Sequence of chain 1.D:
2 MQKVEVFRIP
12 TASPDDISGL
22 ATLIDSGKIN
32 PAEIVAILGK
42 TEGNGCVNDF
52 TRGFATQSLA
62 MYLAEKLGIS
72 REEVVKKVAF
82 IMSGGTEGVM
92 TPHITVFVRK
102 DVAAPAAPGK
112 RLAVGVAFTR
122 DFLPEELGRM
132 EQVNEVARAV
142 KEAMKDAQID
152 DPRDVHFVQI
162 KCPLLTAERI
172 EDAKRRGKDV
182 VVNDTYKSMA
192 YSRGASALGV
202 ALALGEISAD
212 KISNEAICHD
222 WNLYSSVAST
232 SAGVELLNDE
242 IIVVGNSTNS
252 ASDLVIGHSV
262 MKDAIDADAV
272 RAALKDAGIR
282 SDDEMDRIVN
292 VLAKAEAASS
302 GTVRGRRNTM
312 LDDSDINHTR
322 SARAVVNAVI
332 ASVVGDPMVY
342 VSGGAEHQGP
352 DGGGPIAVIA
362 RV

Binding-site contacts:
Ligand atom C3 contacts residue ARG281 of chain 1.D at 4.0 Å.
Ligand atom O3 contacts residue ILE280 of chain 1.D at 2.9 Å (h-bond).
Ligand atom C2 contacts residue ASP283 of chain 1.D at 4.4 Å.
Ligand atom O3 contacts residue LEU275 of chain 1.D at 4.2 Å.
Ligand atom O3 contacts residue ARG281 of chain 1.D at 3.6 Å.
Ligand atom C3 contacts residue ILE280 of chain 1.D at 3.6 Å (hydrophobic).
Ligand atom O3 contacts residue LYS276 of chain 1.D at 2.7 Å (salt-bridge).
Ligand atom C2 contacts residue LYS276 of chain 1.D at 3.6 Å.
Ligand atom C3 contacts residue LEU275 of chain 1.D at 4.2 Å (hydrophobic).
Ligand atom C1 contacts residue ASP283 of chain 1.D at 3.1 Å.
Ligand atom O1 contacts residue MET286 of chain 1.D at 3.8 Å.
Ligand atom O3 contacts residue SER282 of chain 1.D at 4.1 Å.
Ligand atom C3 contacts residue SER282 of chain 1.D at 4.1 Å.
Ligand atom C1 contacts residue ARG272 of chain 1.D at 3.8 Å.
Ligand atom C1 contacts residue MET286 of chain 1.D at 4.5 Å (hydrophobic).
Ligand atom C3 contacts residue LYS276 of chain 1.D at 3.7 Å.
Ligand atom O1 contacts residue ASP283 of chain 1.D at 2.1 Å (salt-bridge).
Ligand atom O3 contacts residue ARG272 of chain 1.D at 3.8 Å.
Ligand atom O1 contacts residue SER282 of chain 1.D at 3.7 Å.
Ligand atom C2 contacts residue ARG272 of chain 1.D at 3.7 Å.

The small molecule below binds the protein below.
Small molecule (SMILES): OCCCO